Sequence of chain 1.H:
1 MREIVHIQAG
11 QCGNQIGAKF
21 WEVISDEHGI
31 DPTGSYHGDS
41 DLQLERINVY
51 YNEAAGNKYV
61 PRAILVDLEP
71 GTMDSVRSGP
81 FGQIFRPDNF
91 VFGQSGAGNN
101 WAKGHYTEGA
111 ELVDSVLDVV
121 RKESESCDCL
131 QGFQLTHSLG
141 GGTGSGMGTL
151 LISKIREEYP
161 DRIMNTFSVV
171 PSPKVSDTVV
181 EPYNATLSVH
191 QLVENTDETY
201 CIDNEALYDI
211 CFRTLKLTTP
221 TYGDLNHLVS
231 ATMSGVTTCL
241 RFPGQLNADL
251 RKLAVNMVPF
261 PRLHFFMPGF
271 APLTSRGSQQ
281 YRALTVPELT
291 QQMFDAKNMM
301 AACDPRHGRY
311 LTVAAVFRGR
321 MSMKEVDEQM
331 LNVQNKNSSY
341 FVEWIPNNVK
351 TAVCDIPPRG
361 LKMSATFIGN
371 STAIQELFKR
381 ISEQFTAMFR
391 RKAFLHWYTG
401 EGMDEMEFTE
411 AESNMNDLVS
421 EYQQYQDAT

A protein and the small-molecule ligand that binds it are described below.
Small molecule (SMILES): Nc1nc2c(ncn2[C@@H]2O[C@H](CO[P](=O)(O)O[P](=O)(O)OP(O)(O)=S)[C@@H](O)[C@H]2O)c(=O)[nH]1

Binding-site contacts:
Ligand atom C6 contacts residue ASN226 of chain 1.H at 3.8 Å.
Ligand atom O1B contacts residue GLY144 of chain 1.H at 2.8 Å (h-bond).
Ligand atom N2 contacts residue ASN204 of chain 1.H at 3.0 Å (h-bond).
Ligand atom O2B contacts residue GLY141 of chain 1.H at 3.2 Å.
Ligand atom C4 contacts residue CYS12 of chain 1.H at 3.5 Å (hydrophobic).
Ligand atom O6 contacts residue TYR222 of chain 1.H at 3.2 Å.
Ligand atom N3 contacts residue ASN204 of chain 1.H at 3.1 Å (h-bond).
Ligand atom C2 contacts residue ASN226 of chain 1.H at 3.6 Å.
Ligand atom O1B contacts residue THR143 of chain 1.H at 3.3 Å (h-bond).
Ligand atom O6 contacts residue ASN226 of chain 1.H at 3.2 Å (h-bond).
Ligand atom O2' contacts residue ASN204 of chain 1.H at 3.9 Å.
Ligand atom O4' contacts residue CYS12 of chain 1.H at 3.3 Å.
Ligand atom S1G contacts residue GLN11 of chain 1.H at 3.4 Å (h-bond).
Ligand atom S1G contacts residue GLU69 of chain 1.H at 3.7 Å.
Ligand atom N9 contacts residue CYS12 of chain 1.H at 3.8 Å.
Ligand atom PB contacts residue GLY141 of chain 1.H at 3.8 Å.
Ligand atom O6 contacts residue GLN15 of chain 1.H at 3.1 Å (h-bond).
Ligand atom N1 contacts residue ASN226 of chain 1.H at 3.1 Å (h-bond).
Ligand atom C2 contacts residue ASN204 of chain 1.H at 3.6 Å.
Ligand atom O5' contacts residue CYS12 of chain 1.H at 3.6 Å.
Ligand atom PB contacts residue GLY142 of chain 1.H at 3.6 Å.
Ligand atom N1 contacts residue TYR222 of chain 1.H at 3.7 Å.
Ligand atom N3 contacts residue CYS12 of chain 1.H at 3.3 Å (h-bond).
Ligand atom C3' contacts residue ASP177 of chain 1.H at 3.5 Å.
Ligand atom O2B contacts residue THR143 of chain 1.H at 2.9 Å (h-bond).
Ligand atom C2 contacts residue CYS12 of chain 1.H at 3.7 Å (hydrophobic).
Ligand atom O1A contacts residue GLN11 of chain 1.H at 2.6 Å (h-bond).
Ligand atom O3A contacts residue GLY141 of chain 1.H at 3.3 Å.
Ligand atom O1B contacts residue GLY10 of chain 1.H at 3.3 Å.
Ligand atom PA contacts residue CYS12 of chain 1.H at 3.8 Å.
Ligand atom N2 contacts residue ASN226 of chain 1.H at 3.2 Å (h-bond).
Ligand atom O2' contacts residue ASP177 of chain 1.H at 3.6 Å.
Ligand atom O2G contacts residue ALA97 of chain 1.H at 3.3 Å.
Ligand atom O2B contacts residue GLY142 of chain 1.H at 2.4 Å (h-bond).
Ligand atom O1A contacts residue CYS12 of chain 1.H at 2.8 Å (h-bond).
Ligand atom PB contacts residue THR143 of chain 1.H at 3.6 Å.
Ligand atom O4' contacts residue SER138 of chain 1.H at 3.5 Å (h-bond).
Ligand atom O2A contacts residue GLN11 of chain 1.H at 3.3 Å.
Ligand atom C6 contacts residue TYR222 of chain 1.H at 3.4 Å (hydrophobic).
Ligand atom O1A contacts residue GLY10 of chain 1.H at 3.4 Å.